Sequence of chain 1.A:
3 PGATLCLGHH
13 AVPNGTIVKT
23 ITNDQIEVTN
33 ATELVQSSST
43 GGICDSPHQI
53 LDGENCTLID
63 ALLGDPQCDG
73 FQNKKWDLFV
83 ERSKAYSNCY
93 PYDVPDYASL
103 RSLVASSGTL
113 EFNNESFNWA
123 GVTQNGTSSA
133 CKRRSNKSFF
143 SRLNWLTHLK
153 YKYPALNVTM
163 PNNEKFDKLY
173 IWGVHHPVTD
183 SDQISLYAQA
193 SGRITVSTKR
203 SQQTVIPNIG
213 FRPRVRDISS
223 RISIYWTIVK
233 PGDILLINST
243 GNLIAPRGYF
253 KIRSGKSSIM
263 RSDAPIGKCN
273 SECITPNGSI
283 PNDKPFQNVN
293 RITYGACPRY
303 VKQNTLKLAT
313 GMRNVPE

This small molecule binds to this protein.
Small molecule (SMILES): CC(=O)N[C@H]1[C@H](O[C@H]2[C@H](O)[C@@H](NC(C)=O)CO[C@@H]2CO)O[C@H](CO)[C@@H](O)[C@@H]1O

Binding-site contacts:
Ligand atom C1 contacts residue VAL291 of chain 1.A at 3.5 Å (hydrophobic).
Ligand atom C5 contacts residue VAL291 of chain 1.A at 4.3 Å (hydrophobic).
Ligand atom C3 contacts residue VAL291 of chain 1.A at 4.0 Å (hydrophobic).
Ligand atom N2 contacts residue ASN279 of chain 1.A at 3.0 Å (h-bond).
Ligand atom C2 contacts residue VAL291 of chain 1.A at 3.9 Å (hydrophobic).
Ligand atom C2 contacts residue ASN279 of chain 1.A at 2.5 Å.
Ligand atom C1 contacts residue ASN292 of chain 1.A at 4.0 Å.
Ligand atom C7 contacts residue VAL291 of chain 1.A at 4.4 Å (hydrophobic).
Ligand atom C5 contacts residue ASN279 of chain 1.A at 3.6 Å.
Ligand atom O5 contacts residue ASN279 of chain 1.A at 2.4 Å (h-bond).
Ligand atom C3 contacts residue ASN279 of chain 1.A at 3.8 Å.
Ligand atom O7 contacts residue ASN279 of chain 1.A at 3.1 Å (h-bond).
Ligand atom O5 contacts residue VAL291 of chain 1.A at 4.3 Å.
Ligand atom C7 contacts residue ASN279 of chain 1.A at 3.2 Å.
Ligand atom N2 contacts residue VAL291 of chain 1.A at 3.5 Å (h-bond).
Ligand atom C1 contacts residue ASN279 of chain 1.A at 1.4 Å.
Ligand atom C8 contacts residue ASN279 of chain 1.A at 4.5 Å.
Ligand atom C6 contacts residue ASN292 of chain 1.A at 3.9 Å.
Ligand atom C8 contacts residue VAL291 of chain 1.A at 4.3 Å (hydrophobic).
Ligand atom C5 contacts residue ASN292 of chain 1.A at 3.8 Å.
Ligand atom C8 contacts residue SER39 of chain 1.A at 3.5 Å.
Ligand atom C4 contacts residue ASN279 of chain 1.A at 4.2 Å.
Ligand atom O5 contacts residue ASN292 of chain 1.A at 3.6 Å.